Sequence of chain 1.D:
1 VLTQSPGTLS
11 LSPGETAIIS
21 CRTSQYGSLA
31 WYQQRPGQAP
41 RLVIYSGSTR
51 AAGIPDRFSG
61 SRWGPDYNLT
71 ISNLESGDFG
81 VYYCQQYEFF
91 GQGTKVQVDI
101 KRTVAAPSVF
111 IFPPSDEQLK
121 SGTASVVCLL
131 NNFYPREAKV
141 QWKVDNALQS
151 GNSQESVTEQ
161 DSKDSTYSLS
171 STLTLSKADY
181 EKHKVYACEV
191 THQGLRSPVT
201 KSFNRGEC

A protein and the small-molecule ligand that binds it are described below.
Small molecule (SMILES): CC(=O)N[C@H]1[C@H](O[C@H]2[C@H](O)[C@@H](NC(C)=O)CO[C@@H]2CO)O[C@H](CO)[C@@H](O[C@@H]2O[C@H](CO)[C@@H](O)[C@H](O)[C@@H]2O)[C@@H]1O

Binding-site contacts:
Ligand atom C1 contacts residue ASN244 of chain 1.A at 1.4 Å.
Ligand atom O7 contacts residue GLU243 of chain 1.A at 4.3 Å.
Ligand atom O6 contacts residue TYR26 of chain 1.D at 3.1 Å.
Ligand atom C8 contacts residue ASN244 of chain 1.A at 3.6 Å.
Ligand atom O7 contacts residue TYR67 of chain 1.D at 4.5 Å.
Ligand atom C7 contacts residue GLY27 of chain 1.D at 3.9 Å.
Ligand atom O7 contacts residue TYR26 of chain 1.D at 4.1 Å.
Ligand atom C8 contacts residue GLY27 of chain 1.D at 3.8 Å.
Ligand atom O5 contacts residue TYR26 of chain 1.D at 4.2 Å.
Ligand atom O7 contacts residue ASN244 of chain 1.A at 4.0 Å.
Ligand atom C4 contacts residue TRP63 of chain 1.D at 3.9 Å (hydrophobic).
Ligand atom C3 contacts residue ASN244 of chain 1.A at 3.8 Å.
Ligand atom C1 contacts residue TYR26 of chain 1.D at 4.4 Å (hydrophobic).
Ligand atom C8 contacts residue ILE245 of chain 1.A at 4.1 Å (hydrophobic).
Ligand atom C6 contacts residue TYR26 of chain 1.D at 4.5 Å (hydrophobic).
Ligand atom C1 contacts residue TYR87 of chain 1.D at 4.1 Å (hydrophobic).
Ligand atom O6 contacts residue GLY64 of chain 1.D at 3.8 Å.
Ligand atom C5 contacts residue ASN244 of chain 1.A at 3.6 Å.
Ligand atom O4 contacts residue TYR26 of chain 1.D at 3.9 Å.
Ligand atom O6 contacts residue TRP63 of chain 1.D at 4.2 Å.
Ligand atom O5 contacts residue ASN244 of chain 1.A at 2.3 Å (h-bond).
Ligand atom C2 contacts residue TYR26 of chain 1.D at 4.3 Å (hydrophobic).
Ligand atom O5 contacts residue TYR87 of chain 1.D at 4.1 Å.
Ligand atom O4 contacts residue GLY27 of chain 1.D at 4.3 Å.
Ligand atom C4 contacts residue ASN244 of chain 1.A at 4.2 Å.
Ligand atom O2 contacts residue TRP63 of chain 1.D at 4.2 Å.
Ligand atom C3 contacts residue TYR26 of chain 1.D at 4.5 Å (hydrophobic).
Ligand atom C7 contacts residue ASN244 of chain 1.A at 3.3 Å.
Ligand atom N2 contacts residue ASN244 of chain 1.A at 2.7 Å (h-bond).
Ligand atom C8 contacts residue SER28 of chain 1.D at 3.9 Å.
Ligand atom C6 contacts residue GLY64 of chain 1.D at 4.3 Å.
Ligand atom C6 contacts residue TRP63 of chain 1.D at 4.4 Å (hydrophobic).
Ligand atom O4 contacts residue TRP63 of chain 1.D at 3.8 Å.
Ligand atom C2 contacts residue ASN244 of chain 1.A at 2.5 Å.
Ligand atom C5 contacts residue TYR87 of chain 1.D at 4.0 Å (hydrophobic).
Ligand atom O7 contacts residue GLY27 of chain 1.D at 3.3 Å (h-bond).
Ligand atom C1 contacts residue THR246 of chain 1.A at 4.3 Å.

Sequence of chain 1.A:
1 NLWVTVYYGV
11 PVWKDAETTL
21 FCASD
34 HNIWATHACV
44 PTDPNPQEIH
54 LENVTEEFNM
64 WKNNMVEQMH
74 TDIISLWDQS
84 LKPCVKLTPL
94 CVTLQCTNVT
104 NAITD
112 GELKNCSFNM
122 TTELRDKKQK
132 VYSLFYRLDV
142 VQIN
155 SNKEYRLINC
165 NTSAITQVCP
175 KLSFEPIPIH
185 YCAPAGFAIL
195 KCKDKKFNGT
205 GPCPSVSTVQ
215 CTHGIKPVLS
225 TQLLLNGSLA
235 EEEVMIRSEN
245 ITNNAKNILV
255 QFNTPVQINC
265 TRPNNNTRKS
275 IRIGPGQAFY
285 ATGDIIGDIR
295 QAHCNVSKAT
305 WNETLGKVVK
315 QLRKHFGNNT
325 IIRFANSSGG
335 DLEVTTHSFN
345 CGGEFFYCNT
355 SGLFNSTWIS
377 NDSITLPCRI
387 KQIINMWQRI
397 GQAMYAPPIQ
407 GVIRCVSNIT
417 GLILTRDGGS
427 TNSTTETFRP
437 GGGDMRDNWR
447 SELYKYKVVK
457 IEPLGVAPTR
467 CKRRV